Sequence of chain 1.A:
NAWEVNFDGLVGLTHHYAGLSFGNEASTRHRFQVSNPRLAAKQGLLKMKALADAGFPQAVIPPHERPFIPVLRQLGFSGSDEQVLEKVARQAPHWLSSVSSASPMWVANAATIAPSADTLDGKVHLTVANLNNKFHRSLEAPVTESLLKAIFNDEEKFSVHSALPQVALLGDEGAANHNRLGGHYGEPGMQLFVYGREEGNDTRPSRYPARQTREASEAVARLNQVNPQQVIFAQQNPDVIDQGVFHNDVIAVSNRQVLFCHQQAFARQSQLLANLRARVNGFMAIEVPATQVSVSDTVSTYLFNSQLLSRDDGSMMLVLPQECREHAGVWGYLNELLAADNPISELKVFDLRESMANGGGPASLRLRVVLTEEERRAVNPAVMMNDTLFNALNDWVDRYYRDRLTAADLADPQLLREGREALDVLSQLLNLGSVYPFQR

Binding-site contacts:
Ligand atom O2 contacts residue ARG223 of chain 1.A at 2.9 Å (salt-bridge).
Ligand atom NE contacts residue ASN121 of chain 1.A at 3.0 Å (h-bond).
Ligand atom O contacts residue ARG223 of chain 1.A at 2.9 Å (salt-bridge).
Ligand atom OD1 contacts residue ASN370 of chain 1.A at 3.5 Å (h-bond).
Ligand atom CZ contacts residue SER376 of chain 1.A at 3.3 Å.
Ligand atom CA contacts residue ASN36 of chain 1.A at 3.5 Å.
Ligand atom OD1 contacts residue LEU32 of chain 1.A at 2.8 Å (h-bond).
Ligand atom CZ contacts residue HIS259 of chain 1.A at 3.1 Å.
Ligand atom CZ contacts residue ASN121 of chain 1.A at 3.5 Å.
Ligand atom C contacts residue SER33 of chain 1.A at 3.5 Å.
Ligand atom O2 contacts residue ARG149 of chain 1.A at 3.0 Å (salt-bridge).
Ligand atom OD1 contacts residue SER39 of chain 1.A at 2.7 Å (h-bond).
Ligand atom O contacts residue SER33 of chain 1.A at 2.7 Å (h-bond).
Ligand atom CY contacts residue ASN370 of chain 1.A at 3.2 Å.
Ligand atom OD2 contacts residue ASN370 of chain 1.A at 3.2 Å (h-bond).
Ligand atom CW contacts residue SER39 of chain 1.A at 3.3 Å.
Ligand atom CD contacts residue GLY371 of chain 1.A at 3.4 Å.
Ligand atom NH1 contacts residue HIS259 of chain 1.A at 3.3 Å (h-bond).
Ligand atom CG contacts residue ARG149 of chain 1.A at 3.5 Å.
Ligand atom O contacts residue ASN36 of chain 1.A at 2.9 Å (h-bond).
Ligand atom OXT contacts residue TRP118 of chain 1.A at 3.4 Å.
Ligand atom OD2 contacts residue ALA30 of chain 1.A at 3.0 Å (h-bond).
Ligand atom CB contacts residue ASN36 of chain 1.A at 3.4 Å.
Ligand atom NH2 contacts residue HIS259 of chain 1.A at 3.4 Å (h-bond).
Ligand atom N contacts residue ASN370 of chain 1.A at 3.0 Å (h-bond).
Ligand atom CV contacts residue SER33 of chain 1.A at 3.4 Å.
Ligand atom N contacts residue ASN36 of chain 1.A at 3.1 Å (h-bond).
Ligand atom CG contacts residue TRP118 of chain 1.A at 3.5 Å (hydrophobic).
Ligand atom OXT contacts residue HIS148 of chain 1.A at 3.0 Å (h-bond).
Ligand atom OD1 contacts residue GLY31 of chain 1.A at 2.9 Å (h-bond).
Ligand atom OD2 contacts residue HIS28 of chain 1.A at 3.3 Å (h-bond).
Ligand atom NH2 contacts residue ALA188 of chain 1.A at 3.4 Å.
Ligand atom CZ contacts residue ASP261 of chain 1.A at 3.2 Å.
Ligand atom CW contacts residue ASN370 of chain 1.A at 3.4 Å.
Ligand atom NH2 contacts residue ASN121 of chain 1.A at 3.1 Å (h-bond).
Ligand atom NH2 contacts residue ASP261 of chain 1.A at 2.5 Å (salt-bridge).
Ligand atom NE contacts residue HIS259 of chain 1.A at 3.4 Å (h-bond).
Ligand atom NE contacts residue SER376 of chain 1.A at 3.5 Å.
Ligand atom NH1 contacts residue ASP261 of chain 1.A at 3.0 Å (salt-bridge).
Ligand atom CB contacts residue ASN370 of chain 1.A at 3.4 Å.

This small molecule binds to this protein.
Small molecule (SMILES): N=C(N)NCCC[C@H](NC(=O)CCC(=O)O)C(=O)O